This protein binds this small molecule.
Small molecule (SMILES): C[C@@H]1C[C@H](C)CN(Cc2nc(N)nc(N(C)C)n2)C1

Sequence of chain 1.A:
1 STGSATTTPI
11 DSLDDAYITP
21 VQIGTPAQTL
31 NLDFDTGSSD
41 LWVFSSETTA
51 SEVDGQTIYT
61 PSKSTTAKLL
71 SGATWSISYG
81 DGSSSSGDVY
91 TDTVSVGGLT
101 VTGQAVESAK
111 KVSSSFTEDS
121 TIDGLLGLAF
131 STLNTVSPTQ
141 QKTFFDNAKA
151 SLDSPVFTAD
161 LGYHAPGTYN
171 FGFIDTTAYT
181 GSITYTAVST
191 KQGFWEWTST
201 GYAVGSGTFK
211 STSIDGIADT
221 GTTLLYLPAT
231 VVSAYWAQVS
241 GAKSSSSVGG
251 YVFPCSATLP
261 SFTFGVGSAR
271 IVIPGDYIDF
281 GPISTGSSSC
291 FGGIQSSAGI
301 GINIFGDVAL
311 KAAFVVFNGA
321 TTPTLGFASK

Binding-site contacts:
Ligand atom C contacts residue VAL248 of chain 1.A at 3.5 Å (hydrophobic).
Ligand atom C10 contacts residue GLY281 of chain 1.A at 4.4 Å.
Ligand atom N4 contacts residue LEU13 of chain 1.A at 4.4 Å.
Ligand atom C10 contacts residue PHE280 of chain 1.A at 3.8 Å (hydrophobic).
Ligand atom N4 contacts residue PRO282 of chain 1.A at 3.2 Å (h-bond).
Ligand atom C11 contacts residue PHE291 of chain 1.A at 4.2 Å (hydrophobic).
Ligand atom N5 contacts residue PHE291 of chain 1.A at 3.6 Å.
Ligand atom C6 contacts residue VAL248 of chain 1.A at 3.9 Å (hydrophobic).
Ligand atom C12 contacts residue LEU224 of chain 1.A at 4.3 Å (hydrophobic).
Ligand atom C7 contacts residue ILE283 of chain 1.A at 4.1 Å (hydrophobic).
Ligand atom C11 contacts residue ASP15 of chain 1.A at 3.7 Å.
Ligand atom C12 contacts residue PHE291 of chain 1.A at 3.9 Å (hydrophobic).
Ligand atom N3 contacts residue ILE283 of chain 1.A at 3.7 Å.
Ligand atom C7 contacts residue PHE291 of chain 1.A at 4.1 Å (hydrophobic).
Ligand atom C1 contacts residue VAL248 of chain 1.A at 3.7 Å (hydrophobic).
Ligand atom N1 contacts residue PHE291 of chain 1.A at 3.7 Å.
Ligand atom N2 contacts residue PHE280 of chain 1.A at 3.9 Å.
Ligand atom N4 contacts residue PHE291 of chain 1.A at 3.5 Å.
Ligand atom C5 contacts residue VAL248 of chain 1.A at 3.9 Å (hydrophobic).
Ligand atom C11 contacts residue PHE280 of chain 1.A at 3.6 Å (hydrophobic).
Ligand atom C2 contacts residue VAL248 of chain 1.A at 3.1 Å (hydrophobic).
Ligand atom N4 contacts residue GLY281 of chain 1.A at 3.2 Å (h-bond).
Ligand atom C5 contacts residue PHE291 of chain 1.A at 3.9 Å (hydrophobic).
Ligand atom C3 contacts residue PHE291 of chain 1.A at 4.5 Å (hydrophobic).
Ligand atom N2 contacts residue PHE291 of chain 1.A at 3.7 Å.
Ligand atom N3 contacts residue PRO282 of chain 1.A at 4.2 Å.
Ligand atom N4 contacts residue PHE280 of chain 1.A at 2.8 Å (h-bond).
Ligand atom C11 contacts residue LEU224 of chain 1.A at 4.2 Å (hydrophobic).
Ligand atom C4 contacts residue PHE291 of chain 1.A at 3.7 Å (hydrophobic).
Ligand atom C9 contacts residue PHE291 of chain 1.A at 3.4 Å (hydrophobic).
Ligand atom N4 contacts residue ILE283 of chain 1.A at 4.2 Å.
Ligand atom N contacts residue VAL248 of chain 1.A at 4.0 Å.
Ligand atom C3 contacts residue VAL248 of chain 1.A at 3.7 Å (hydrophobic).
Ligand atom N3 contacts residue PHE291 of chain 1.A at 3.4 Å.
Ligand atom C4 contacts residue VAL248 of chain 1.A at 3.5 Å (hydrophobic).
Ligand atom C10 contacts residue PHE291 of chain 1.A at 3.3 Å (hydrophobic).
Ligand atom C8 contacts residue PHE291 of chain 1.A at 3.7 Å (hydrophobic).
Ligand atom C10 contacts residue PRO282 of chain 1.A at 4.1 Å (hydrophobic).
Ligand atom C7 contacts residue VAL248 of chain 1.A at 4.3 Å (hydrophobic).
Ligand atom C5 contacts residue GLY249 of chain 1.A at 3.7 Å.